This small molecule binds to this protein.
Small molecule (SMILES): CC(C)CCC[C@@H](C)[C@H]1CC[C@H]2[C@@H]3CC=C4C[C@@H](O)CC[C@]4(C)[C@H]3CC[C@]12C

Sequence of chain 1.A:
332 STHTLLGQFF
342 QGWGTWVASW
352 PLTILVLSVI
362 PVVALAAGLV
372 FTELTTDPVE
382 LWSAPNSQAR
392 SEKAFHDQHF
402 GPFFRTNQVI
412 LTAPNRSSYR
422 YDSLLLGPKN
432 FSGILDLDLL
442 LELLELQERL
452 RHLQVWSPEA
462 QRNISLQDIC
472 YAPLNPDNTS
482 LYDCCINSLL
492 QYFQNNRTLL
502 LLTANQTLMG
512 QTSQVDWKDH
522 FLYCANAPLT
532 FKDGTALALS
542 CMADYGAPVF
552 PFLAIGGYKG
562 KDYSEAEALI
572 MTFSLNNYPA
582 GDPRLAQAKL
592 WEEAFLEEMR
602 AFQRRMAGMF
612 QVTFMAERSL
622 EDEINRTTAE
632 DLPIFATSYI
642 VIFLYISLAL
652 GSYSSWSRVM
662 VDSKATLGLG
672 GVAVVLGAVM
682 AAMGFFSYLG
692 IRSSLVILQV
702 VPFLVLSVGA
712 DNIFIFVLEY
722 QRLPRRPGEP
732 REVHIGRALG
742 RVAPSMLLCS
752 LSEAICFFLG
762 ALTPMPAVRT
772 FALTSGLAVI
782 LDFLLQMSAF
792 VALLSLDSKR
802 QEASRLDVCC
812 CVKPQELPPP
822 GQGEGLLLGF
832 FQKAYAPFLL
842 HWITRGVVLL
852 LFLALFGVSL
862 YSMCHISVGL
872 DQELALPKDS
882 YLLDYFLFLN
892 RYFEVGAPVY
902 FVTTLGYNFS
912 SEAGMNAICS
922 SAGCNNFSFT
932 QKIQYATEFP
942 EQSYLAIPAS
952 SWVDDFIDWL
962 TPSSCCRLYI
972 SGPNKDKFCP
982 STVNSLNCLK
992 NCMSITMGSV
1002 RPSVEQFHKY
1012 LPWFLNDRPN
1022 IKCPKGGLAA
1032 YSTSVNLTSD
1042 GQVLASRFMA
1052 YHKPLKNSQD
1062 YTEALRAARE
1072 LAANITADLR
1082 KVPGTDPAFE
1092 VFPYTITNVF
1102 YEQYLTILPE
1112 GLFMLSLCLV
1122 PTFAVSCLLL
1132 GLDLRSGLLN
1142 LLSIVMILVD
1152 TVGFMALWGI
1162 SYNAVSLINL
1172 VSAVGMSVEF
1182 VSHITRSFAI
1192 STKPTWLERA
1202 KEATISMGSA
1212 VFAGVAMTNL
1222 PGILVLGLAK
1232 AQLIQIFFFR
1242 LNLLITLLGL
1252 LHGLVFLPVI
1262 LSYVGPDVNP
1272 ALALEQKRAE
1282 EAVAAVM

Binding-site contacts:
Ligand atom C19 contacts residue GLU374 of chain 1.A at 3.9 Å.
Ligand atom C13 contacts residue LEU699 of chain 1.A at 4.3 Å (hydrophobic).
Ligand atom C17 contacts residue LEU699 of chain 1.A at 4.3 Å (hydrophobic).
Ligand atom C23 contacts residue LEU677 of chain 1.A at 4.1 Å (hydrophobic).
Ligand atom C1 contacts residue GLU374 of chain 1.A at 3.4 Å.
Ligand atom C2 contacts residue GLU374 of chain 1.A at 3.5 Å.
Ligand atom C12 contacts residue LEU699 of chain 1.A at 3.4 Å (hydrophobic).
Ligand atom C26 contacts residue TYR640 of chain 1.A at 3.5 Å (hydrophobic).
Ligand atom C2 contacts residue THR376 of chain 1.A at 4.2 Å.
Ligand atom C18 contacts residue LEU370 of chain 1.A at 4.3 Å (hydrophobic).
Ligand atom C26 contacts residue PHE704 of chain 1.A at 4.4 Å (hydrophobic).
Ligand atom C27 contacts residue PRO703 of chain 1.A at 3.9 Å (hydrophobic).
Ligand atom C12 contacts residue MET684 of chain 1.A at 4.4 Å (hydrophobic).
Ligand atom C26 contacts residue LEU677 of chain 1.A at 3.8 Å (hydrophobic).
Ligand atom C21 contacts residue MET684 of chain 1.A at 3.7 Å (hydrophobic).
Ligand atom C21 contacts residue LEU699 of chain 1.A at 4.5 Å (hydrophobic).
Ligand atom C27 contacts residue PHE704 of chain 1.A at 3.5 Å (hydrophobic).
Ligand atom C19 contacts residue LEU370 of chain 1.A at 3.9 Å (hydrophobic).
Ligand atom C10 contacts residue GLU374 of chain 1.A at 4.2 Å.
Ligand atom C25 contacts residue TYR640 of chain 1.A at 4.4 Å (hydrophobic).
Ligand atom C1 contacts residue THR376 of chain 1.A at 4.2 Å.
Ligand atom C24 contacts residue LEU677 of chain 1.A at 3.5 Å (hydrophobic).
Ligand atom C11 contacts residue GLU374 of chain 1.A at 4.2 Å.
Ligand atom C25 contacts residue PRO703 of chain 1.A at 4.0 Å (hydrophobic).
Ligand atom C11 contacts residue LEU699 of chain 1.A at 4.2 Å (hydrophobic).
Ligand atom C25 contacts residue LEU677 of chain 1.A at 4.0 Å (hydrophobic).